Sequence of chain 1.A:
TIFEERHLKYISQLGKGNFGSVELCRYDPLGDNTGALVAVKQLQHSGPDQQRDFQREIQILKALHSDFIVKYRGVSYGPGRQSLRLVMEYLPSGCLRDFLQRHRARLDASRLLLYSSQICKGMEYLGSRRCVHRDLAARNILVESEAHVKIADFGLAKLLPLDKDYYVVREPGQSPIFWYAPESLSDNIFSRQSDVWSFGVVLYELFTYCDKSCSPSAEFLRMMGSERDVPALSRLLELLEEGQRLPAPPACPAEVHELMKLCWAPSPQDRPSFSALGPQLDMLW

Binding-site contacts:
Ligand atom N3 contacts residue GLU96 of chain 1.A at 4.0 Å.
Ligand atom N11 contacts residue GLU96 of chain 1.A at 3.4 Å (salt-bridge).
Ligand atom C2 contacts residue GLU96 of chain 1.A at 3.4 Å.
Ligand atom C19 contacts residue ALA159 of chain 1.A at 4.0 Å (hydrophobic).
Ligand atom N13 contacts residue VAL29 of chain 1.A at 4.0 Å.
Ligand atom C10 contacts residue ALA46 of chain 1.A at 4.0 Å (hydrophobic).
Ligand atom N11 contacts residue MET95 of chain 1.A at 3.5 Å (h-bond).
Ligand atom C9 contacts residue LEU149 of chain 1.A at 4.0 Å (hydrophobic).
Ligand atom N4 contacts residue LEU21 of chain 1.A at 4.0 Å.
Ligand atom N3 contacts residue LEU98 of chain 1.A at 3.2 Å (h-bond).
Ligand atom N3 contacts residue TYR97 of chain 1.A at 3.7 Å.
Ligand atom C10 contacts residue LEU149 of chain 1.A at 3.9 Å (hydrophobic).
Ligand atom C19 contacts residue ASN147 of chain 1.A at 3.9 Å.
Ligand atom C1 contacts residue ALA46 of chain 1.A at 4.0 Å (hydrophobic).
Ligand atom C17 contacts residue ASN147 of chain 1.A at 3.7 Å.
Ligand atom C15 contacts residue GLY22 of chain 1.A at 3.8 Å.
Ligand atom C6 contacts residue LEU149 of chain 1.A at 3.9 Å (hydrophobic).
Ligand atom N3 contacts residue LEU149 of chain 1.A at 3.9 Å.
Ligand atom C7 contacts residue GLY101 of chain 1.A at 3.8 Å.
Ligand atom C2 contacts residue LEU149 of chain 1.A at 3.5 Å (hydrophobic).
Ligand atom C2 contacts residue ALA46 of chain 1.A at 3.7 Å (hydrophobic).
Ligand atom C1 contacts residue LEU149 of chain 1.A at 3.5 Å (hydrophobic).
Ligand atom F20 contacts residue ASP160 of chain 1.A at 3.8 Å.
Ligand atom C5 contacts residue LEU149 of chain 1.A at 3.6 Å (hydrophobic).
Ligand atom C8 contacts residue GLY101 of chain 1.A at 3.7 Å.
Ligand atom C2 contacts residue LEU98 of chain 1.A at 4.0 Å (hydrophobic).
Ligand atom N4 contacts residue LEU98 of chain 1.A at 4.1 Å.
Ligand atom C7 contacts residue LEU98 of chain 1.A at 3.3 Å (hydrophobic).
Ligand atom C9 contacts residue LEU21 of chain 1.A at 3.9 Å (hydrophobic).
Ligand atom N11 contacts residue ALA46 of chain 1.A at 3.6 Å.
Ligand atom C5 contacts residue LEU21 of chain 1.A at 4.0 Å (hydrophobic).
Ligand atom O12 contacts residue MET95 of chain 1.A at 4.1 Å.
Ligand atom N4 contacts residue LEU149 of chain 1.A at 3.7 Å.
Ligand atom N4 contacts residue TYR97 of chain 1.A at 4.0 Å.
Ligand atom C19 contacts residue LEU149 of chain 1.A at 3.9 Å (hydrophobic).
Ligand atom C7 contacts residue TYR97 of chain 1.A at 3.6 Å (hydrophobic).
Ligand atom C8 contacts residue LEU21 of chain 1.A at 3.7 Å (hydrophobic).
Ligand atom C19 contacts residue ARG146 of chain 1.A at 3.8 Å.
Ligand atom N11 contacts residue VAL77 of chain 1.A at 3.5 Å.
Ligand atom C16 contacts residue GLY22 of chain 1.A at 3.8 Å.

The small molecule below binds the protein below.
Small molecule (SMILES): C[C@]1(F)CCC[C@H]1Nc1c(C(N)=O)cnn2cccc12